Binding-site contacts:
Ligand atom C15 contacts residue PHE140 of chain 1.A at 3.8 Å (hydrophobic).
Ligand atom O contacts residue DMS1 of chain 1.H at 3.2 Å (h-bond).
Ligand atom C22 contacts residue GLN189 of chain 1.A at 3.2 Å.
Ligand atom C12 contacts residue SER144 of chain 1.A at 3.7 Å.
Ligand atom C21 contacts residue GLN189 of chain 1.A at 3.7 Å.
Ligand atom C25 contacts residue HIS164 of chain 1.A at 3.5 Å.
Ligand atom CL contacts residue MET49 of chain 1.A at 3.3 Å.
Ligand atom N4 contacts residue PHE140 of chain 1.A at 3.5 Å.
Ligand atom C24 contacts residue MET49 of chain 1.A at 3.7 Å (hydrophobic).
Ligand atom C25 contacts residue MET165 of chain 1.A at 3.7 Å (hydrophobic).
Ligand atom C contacts residue HIS41 of chain 1.A at 3.8 Å.
Ligand atom N4 contacts residue HIS163 of chain 1.A at 2.8 Å (h-bond).
Ligand atom O2 contacts residue DMS1 of chain 1.H at 3.6 Å.
Ligand atom C18 contacts residue ASN142 of chain 1.A at 3.6 Å.
Ligand atom CL contacts residue GLN189 of chain 1.A at 3.1 Å.
Ligand atom C contacts residue CYS145 of chain 1.A at 3.6 Å (hydrophobic).
Ligand atom C23 contacts residue MET49 of chain 1.A at 3.6 Å (hydrophobic).
Ligand atom C17 contacts residue DMS1 of chain 1.H at 3.7 Å.
Ligand atom O1 contacts residue DMS1 of chain 1.H at 3.7 Å.
Ligand atom C12 contacts residue LEU141 of chain 1.A at 3.9 Å (hydrophobic).
Ligand atom CL contacts residue ARG188 of chain 1.A at 2.8 Å.
Ligand atom N3 contacts residue CYS145 of chain 1.A at 3.7 Å.
Ligand atom C13 contacts residue LEU141 of chain 1.A at 3.6 Å (hydrophobic).
Ligand atom CL1 contacts residue MET49 of chain 1.A at 3.6 Å.
Ligand atom C12 contacts residue HIS163 of chain 1.A at 3.1 Å.
Ligand atom CL1 contacts residue HIS41 of chain 1.A at 3.4 Å.
Ligand atom C15 contacts residue GLU166 of chain 1.A at 3.4 Å.
Ligand atom CL1 contacts residue HIS164 of chain 1.A at 3.8 Å.
Ligand atom C24 contacts residue MET165 of chain 1.A at 3.7 Å (hydrophobic).
Ligand atom N4 contacts residue SER144 of chain 1.A at 3.4 Å (h-bond).
Ligand atom C3 contacts residue ASN142 of chain 1.A at 3.8 Å.
Ligand atom C14 contacts residue GLU166 of chain 1.A at 3.6 Å.
Ligand atom C11 contacts residue ASN142 of chain 1.A at 3.8 Å.
Ligand atom O2 contacts residue GLU166 of chain 1.A at 3.3 Å (salt-bridge).
Ligand atom C13 contacts residue PHE140 of chain 1.A at 3.4 Å (hydrophobic).
Ligand atom N4 contacts residue LEU141 of chain 1.A at 3.6 Å (h-bond).
Ligand atom N3 contacts residue ASN142 of chain 1.A at 3.7 Å.
Ligand atom CL1 contacts residue ASP187 of chain 1.A at 3.8 Å.
Ligand atom C14 contacts residue LEU141 of chain 1.A at 3.8 Å (hydrophobic).
Ligand atom C13 contacts residue GLU166 of chain 1.A at 3.4 Å.

The small molecule below binds the protein below.
Small molecule (SMILES): C[C@](NC(=O)CN1CCN(C2CC2)C1=O)(C(=O)Nc1cncc2ccccc12)c1ccc(Cl)c(Cl)c1

Sequence of chain 1.B:
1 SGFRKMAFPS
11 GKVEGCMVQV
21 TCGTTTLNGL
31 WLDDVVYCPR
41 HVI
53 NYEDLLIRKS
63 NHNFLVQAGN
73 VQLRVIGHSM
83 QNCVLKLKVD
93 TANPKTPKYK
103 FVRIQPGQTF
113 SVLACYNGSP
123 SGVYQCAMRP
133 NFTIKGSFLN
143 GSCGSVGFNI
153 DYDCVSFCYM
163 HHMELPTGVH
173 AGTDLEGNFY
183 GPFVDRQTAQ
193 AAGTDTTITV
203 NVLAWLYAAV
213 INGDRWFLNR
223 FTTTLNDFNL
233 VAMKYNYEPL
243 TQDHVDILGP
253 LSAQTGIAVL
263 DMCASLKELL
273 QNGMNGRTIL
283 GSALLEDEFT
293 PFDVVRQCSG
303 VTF

Sequence of chain 1.A:
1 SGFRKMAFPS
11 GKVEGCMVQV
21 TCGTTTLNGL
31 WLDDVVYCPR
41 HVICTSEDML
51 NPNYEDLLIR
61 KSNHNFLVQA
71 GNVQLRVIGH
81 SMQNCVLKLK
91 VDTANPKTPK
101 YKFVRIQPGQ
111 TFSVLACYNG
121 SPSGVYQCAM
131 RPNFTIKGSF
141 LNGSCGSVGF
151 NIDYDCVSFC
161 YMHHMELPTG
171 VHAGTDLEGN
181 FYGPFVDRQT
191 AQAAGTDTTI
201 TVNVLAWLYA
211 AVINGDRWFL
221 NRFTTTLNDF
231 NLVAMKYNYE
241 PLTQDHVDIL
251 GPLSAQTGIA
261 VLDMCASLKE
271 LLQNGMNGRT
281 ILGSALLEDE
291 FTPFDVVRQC